The small molecule below binds the protein below.
Small molecule (SMILES): O=c1ccn([C@@H]2O[C@H](CO[P](=O)(O)O[C@H]3[C@@H](O)[C@H](n4ccc(=O)[nH]c4=O)O[C@@H]3CO[P](=O)(O)O[C@H]3[C@@H](O)[C@H](n4ccc(=O)[nH]c4=O)O[C@@H]3CO[P](=O)(O)O[C@H]3[C@@H](O)[C@H](n4ccc(=O)[nH]c4=O)O[C@@H]3COP(=O)=O)[C@@H](O)[C@H]2O)c(=O)[nH]1

Sequence of chain 33.A:
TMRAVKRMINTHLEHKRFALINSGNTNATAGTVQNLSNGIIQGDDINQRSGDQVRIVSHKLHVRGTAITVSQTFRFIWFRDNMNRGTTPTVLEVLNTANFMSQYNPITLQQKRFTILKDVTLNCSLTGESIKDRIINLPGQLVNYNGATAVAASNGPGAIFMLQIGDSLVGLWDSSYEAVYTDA

Binding-site contacts:
Ligand atom OP2 contacts residue ARG19 of chain 33.A at 2.1 Å (salt-bridge).
Ligand atom O3' contacts residue ARG19 of chain 33.A at 3.6 Å (salt-bridge).
Ligand atom N1 contacts residue ARG19 of chain 33.A at 3.9 Å.
Ligand atom N1 contacts residue A3 of chain 33.B at 4.3 Å.
Ligand atom OP1 contacts residue ARG15 of chain 33.A at 2.5 Å.
Ligand atom O5' contacts residue ARG19 of chain 33.A at 2.1 Å (salt-bridge).
Ligand atom C3' contacts residue ARG15 of chain 33.A at 3.8 Å.
Ligand atom N3 contacts residue A1 of chain 33.B at 2.7 Å (h-bond).
Ligand atom O5' contacts residue ARG15 of chain 33.A at 3.6 Å.
Ligand atom N3 contacts residue A2 of chain 33.B at 3.7 Å.
Ligand atom O4 contacts residue A3 of chain 33.B at 2.8 Å (h-bond).
Ligand atom C4 contacts residue A1 of chain 33.B at 3.4 Å.
Ligand atom O2 contacts residue A2 of chain 33.B at 3.7 Å.
Ligand atom C4 contacts residue A3 of chain 33.B at 3.6 Å.
Ligand atom C4 contacts residue ARG19 of chain 33.A at 3.9 Å.
Ligand atom O3' contacts residue ARG15 of chain 33.A at 3.1 Å (salt-bridge).
Ligand atom C5' contacts residue ARG19 of chain 33.A at 3.2 Å.
Ligand atom P contacts residue ARG19 of chain 33.A at 2.8 Å.
Ligand atom N3 contacts residue A3 of chain 33.B at 2.8 Å (h-bond).
Ligand atom C2' contacts residue ARG19 of chain 33.A at 3.6 Å.
Ligand atom C3' contacts residue ARG19 of chain 33.A at 3.4 Å.
Ligand atom C5 contacts residue ARG19 of chain 33.A at 2.9 Å.
Ligand atom C1' contacts residue ARG19 of chain 33.A at 4.3 Å.
Ligand atom C2 contacts residue A3 of chain 33.B at 3.5 Å.
Ligand atom O4' contacts residue ARG19 of chain 33.A at 3.9 Å.
Ligand atom OP1 contacts residue LYS18 of chain 33.A at 3.7 Å.
Ligand atom C2 contacts residue A1 of chain 33.B at 3.1 Å.
Ligand atom OP2 contacts residue ARG15 of chain 33.A at 2.5 Å.
Ligand atom O2 contacts residue A1 of chain 33.B at 2.7 Å (h-bond).
Ligand atom OP1 contacts residue ARG19 of chain 33.A at 4.1 Å.
Ligand atom C6 contacts residue ARG19 of chain 33.A at 2.7 Å.
Ligand atom C5' contacts residue ARG15 of chain 33.A at 2.5 Å.
Ligand atom OP1 contacts residue MET14 of chain 33.A at 3.8 Å.
Ligand atom C2 contacts residue A2 of chain 33.B at 3.9 Å.
Ligand atom O2 contacts residue A3 of chain 33.B at 3.2 Å.
Ligand atom C4' contacts residue ARG19 of chain 33.A at 3.7 Å.
Ligand atom O4 contacts residue A1 of chain 33.B at 3.0 Å (h-bond).
Ligand atom P contacts residue ARG15 of chain 33.A at 3.1 Å.
Ligand atom C4' contacts residue ARG15 of chain 33.A at 3.3 Å.
Ligand atom OP2 contacts residue ALA16 of chain 33.A at 4.1 Å.